Binding-site contacts:
Ligand atom C8 contacts residue SER804 of chain 1.A at 4.4 Å.
Ligand atom C7 contacts residue ASN802 of chain 1.A at 3.3 Å.
Ligand atom C3 contacts residue ASN802 of chain 1.A at 3.6 Å.
Ligand atom O7 contacts residue ASN802 of chain 1.A at 3.4 Å (h-bond).
Ligand atom C7 contacts residue SER804 of chain 1.A at 4.5 Å.
Ligand atom O6 contacts residue SER933 of chain 1.A at 4.5 Å.
Ligand atom C5 contacts residue ASN802 of chain 1.A at 3.7 Å.
Ligand atom N2 contacts residue ASN802 of chain 1.A at 2.8 Å (h-bond).
Ligand atom C4 contacts residue ASN802 of chain 1.A at 4.2 Å.
Ligand atom C8 contacts residue GLN805 of chain 1.A at 3.7 Å.
Ligand atom C8 contacts residue LYS796 of chain 1.A at 3.6 Å.
Ligand atom C3 contacts residue SER804 of chain 1.A at 4.0 Å.
Ligand atom C1 contacts residue SER804 of chain 1.A at 3.5 Å.
Ligand atom O7 contacts residue TYR797 of chain 1.A at 3.5 Å.
Ligand atom C7 contacts residue TYR797 of chain 1.A at 4.1 Å (hydrophobic).
Ligand atom O5 contacts residue ASN802 of chain 1.A at 2.4 Å (h-bond).
Ligand atom C2 contacts residue SER804 of chain 1.A at 3.9 Å.
Ligand atom C8 contacts residue TYR797 of chain 1.A at 3.8 Å (hydrophobic).
Ligand atom C7 contacts residue GLN805 of chain 1.A at 4.5 Å.
Ligand atom C8 contacts residue ASN802 of chain 1.A at 3.7 Å.
Ligand atom C2 contacts residue ASN802 of chain 1.A at 2.4 Å.
Ligand atom O7 contacts residue GLN805 of chain 1.A at 4.2 Å.
Ligand atom N2 contacts residue SER804 of chain 1.A at 3.5 Å (h-bond).
Ligand atom C1 contacts residue ASN802 of chain 1.A at 1.4 Å.

A small-molecule ligand and the protein it binds are described below.
Small molecule (SMILES): CC(=O)N[C@H]1[C@H](O[C@H]2[C@H](O)[C@@H](NC(C)=O)CO[C@@H]2CO)O[C@H](CO)[C@@H](O[C@@H]2O[C@H](CO[C@H]3O[C@H](CO)[C@@H](O)[C@H](O)[C@@H]3O)[C@@H](O)[C@H](O[C@H]3O[C@H](CO)[C@@H](O)[C@H](O)[C@@H]3O)[C@@H]2O)[C@@H]1O

Sequence of chain 1.A:
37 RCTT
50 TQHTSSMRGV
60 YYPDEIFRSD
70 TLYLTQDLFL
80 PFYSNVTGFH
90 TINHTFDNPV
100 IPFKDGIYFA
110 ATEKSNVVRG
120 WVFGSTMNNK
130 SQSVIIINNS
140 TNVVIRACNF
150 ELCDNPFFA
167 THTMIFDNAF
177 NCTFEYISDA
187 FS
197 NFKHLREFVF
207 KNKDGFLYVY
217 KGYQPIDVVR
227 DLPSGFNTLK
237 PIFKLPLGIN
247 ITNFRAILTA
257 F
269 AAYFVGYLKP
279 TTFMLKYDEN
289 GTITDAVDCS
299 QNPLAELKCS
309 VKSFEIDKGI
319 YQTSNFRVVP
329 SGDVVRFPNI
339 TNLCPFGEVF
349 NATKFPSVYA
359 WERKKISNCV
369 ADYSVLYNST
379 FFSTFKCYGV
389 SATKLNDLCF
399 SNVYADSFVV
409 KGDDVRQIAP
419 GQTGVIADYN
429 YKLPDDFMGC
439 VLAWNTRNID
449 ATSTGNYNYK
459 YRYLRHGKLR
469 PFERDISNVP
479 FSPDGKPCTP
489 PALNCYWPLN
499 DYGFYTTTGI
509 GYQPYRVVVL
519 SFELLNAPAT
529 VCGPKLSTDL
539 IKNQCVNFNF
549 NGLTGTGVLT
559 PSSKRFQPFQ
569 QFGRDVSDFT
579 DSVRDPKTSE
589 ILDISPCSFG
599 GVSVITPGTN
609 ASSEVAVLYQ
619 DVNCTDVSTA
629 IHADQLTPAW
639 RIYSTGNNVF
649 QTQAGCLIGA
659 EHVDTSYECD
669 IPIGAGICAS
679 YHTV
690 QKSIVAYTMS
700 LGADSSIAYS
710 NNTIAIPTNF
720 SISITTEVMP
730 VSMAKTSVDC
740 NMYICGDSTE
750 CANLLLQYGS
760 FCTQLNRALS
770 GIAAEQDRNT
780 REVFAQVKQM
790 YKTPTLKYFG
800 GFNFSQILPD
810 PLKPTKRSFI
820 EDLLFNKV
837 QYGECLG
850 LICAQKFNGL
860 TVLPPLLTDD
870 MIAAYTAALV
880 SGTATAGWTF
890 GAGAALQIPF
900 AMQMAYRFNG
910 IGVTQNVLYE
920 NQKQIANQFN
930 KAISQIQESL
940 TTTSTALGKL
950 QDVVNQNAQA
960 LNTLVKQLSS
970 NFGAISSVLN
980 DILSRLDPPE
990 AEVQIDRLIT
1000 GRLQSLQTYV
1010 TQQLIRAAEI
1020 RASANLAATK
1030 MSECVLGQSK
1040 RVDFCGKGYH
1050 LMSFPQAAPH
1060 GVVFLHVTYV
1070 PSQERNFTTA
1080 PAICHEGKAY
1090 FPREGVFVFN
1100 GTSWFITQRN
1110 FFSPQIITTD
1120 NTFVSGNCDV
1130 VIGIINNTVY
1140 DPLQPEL